Sequence of chain 1.A:
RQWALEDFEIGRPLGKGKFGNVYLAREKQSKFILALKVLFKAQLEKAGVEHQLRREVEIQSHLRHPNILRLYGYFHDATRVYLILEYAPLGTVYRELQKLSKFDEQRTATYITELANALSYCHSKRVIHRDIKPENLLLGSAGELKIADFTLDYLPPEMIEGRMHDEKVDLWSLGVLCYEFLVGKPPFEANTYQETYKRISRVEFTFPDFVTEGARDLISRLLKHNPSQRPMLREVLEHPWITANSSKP

A protein and the small-molecule ligand that binds it are described below.
Small molecule (SMILES): O=C(Nc1ccc(Nc2ccnc3[nH]c(=O)c4ccccc4c23)cc1)c1ccccc1

Binding-site contacts:
Ligand atom C21 contacts residue LEU96 of chain 1.A at 3.3 Å (hydrophobic).
Ligand atom C1 contacts residue LEU27 of chain 1.A at 3.2 Å (hydrophobic).
Ligand atom O12 contacts residue ALA101 of chain 1.A at 3.3 Å (h-bond).
Ligand atom C20 contacts residue PHE163 of chain 1.A at 3.7 Å (hydrophobic).
Ligand atom C10 contacts residue ALA101 of chain 1.A at 3.6 Å (hydrophobic).
Ligand atom N3 contacts residue VAL35 of chain 1.A at 3.2 Å.
Ligand atom O12 contacts residue GLY104 of chain 1.A at 3.0 Å.
Ligand atom C8 contacts residue LEU151 of chain 1.A at 3.9 Å (hydrophobic).
Ligand atom C14 contacts residue LEU151 of chain 1.A at 3.4 Å (hydrophobic).
Ligand atom C23 contacts residue GLN73 of chain 1.A at 3.6 Å.
Ligand atom C22 contacts residue LEU96 of chain 1.A at 3.9 Å (hydrophobic).
Ligand atom C9 contacts residue ALA101 of chain 1.A at 3.9 Å (hydrophobic).
Ligand atom C9 contacts residue LEU151 of chain 1.A at 3.8 Å (hydrophobic).
Ligand atom C10 contacts residue TYR100 of chain 1.A at 3.9 Å (hydrophobic).
Ligand atom O38 contacts residue LEU96 of chain 1.A at 3.6 Å.
Ligand atom N2 contacts residue TYR100 of chain 1.A at 3.7 Å.
Ligand atom C4 contacts residue LEU151 of chain 1.A at 3.8 Å (hydrophobic).
Ligand atom C18 contacts residue VAL35 of chain 1.A at 3.7 Å (hydrophobic).
Ligand atom C24 contacts residue GLN73 of chain 1.A at 3.6 Å.
Ligand atom C11 contacts residue ALA48 of chain 1.A at 3.8 Å (hydrophobic).
Ligand atom C22 contacts residue PHE163 of chain 1.A at 3.8 Å (hydrophobic).
Ligand atom C19 contacts residue LEU96 of chain 1.A at 3.9 Å (hydrophobic).
Ligand atom C8 contacts residue GLY104 of chain 1.A at 3.9 Å.
Ligand atom C2 contacts residue VAL35 of chain 1.A at 3.5 Å (hydrophobic).
Ligand atom C6 contacts residue LEU27 of chain 1.A at 3.1 Å (hydrophobic).
Ligand atom N2 contacts residue ALA101 of chain 1.A at 3.0 Å (h-bond).
Ligand atom C11 contacts residue LEU151 of chain 1.A at 3.8 Å (hydrophobic).
Ligand atom C15 contacts residue ALA161 of chain 1.A at 3.8 Å (hydrophobic).
Ligand atom N1 contacts residue ALA101 of chain 1.A at 2.9 Å (h-bond).
Ligand atom C21 contacts residue PHE163 of chain 1.A at 3.5 Å (hydrophobic).
Ligand atom C10 contacts residue ALA48 of chain 1.A at 3.7 Å (hydrophobic).
Ligand atom C5 contacts residue LEU27 of chain 1.A at 2.6 Å (hydrophobic).
Ligand atom C17 contacts residue LEU98 of chain 1.A at 3.7 Å (hydrophobic).
Ligand atom C20 contacts residue LEU96 of chain 1.A at 3.5 Å (hydrophobic).
Ligand atom C25 contacts residue LEU98 of chain 1.A at 3.8 Å (hydrophobic).
Ligand atom C10 contacts residue GLU99 of chain 1.A at 3.4 Å.
Ligand atom C12 contacts residue LEU151 of chain 1.A at 3.8 Å (hydrophobic).
Ligand atom O38 contacts residue LYS50 of chain 1.A at 3.4 Å.
Ligand atom C2 contacts residue LEU27 of chain 1.A at 3.9 Å (hydrophobic).
Ligand atom C8 contacts residue ALA101 of chain 1.A at 3.7 Å (hydrophobic).